A protein and the small-molecule ligand that binds it are described below.
Small molecule (SMILES): CC(=O)N[C@H]1[C@H](O[C@H]2[C@H](O)[C@@H](NC(C)=O)CO[C@@H]2CO[C@@H]2O[C@@H](C)[C@@H](O)[C@@H](O)[C@@H]2O)O[C@H](CO)[C@@H](O[C@@H]2O[C@H](CO)[C@@H](O)[C@H](O[C@@H]3O[C@H](CO)[C@@H](O)[C@H](O)[C@@H]3O)[C@@H]2O)[C@@H]1O

Sequence of chain 9.E:
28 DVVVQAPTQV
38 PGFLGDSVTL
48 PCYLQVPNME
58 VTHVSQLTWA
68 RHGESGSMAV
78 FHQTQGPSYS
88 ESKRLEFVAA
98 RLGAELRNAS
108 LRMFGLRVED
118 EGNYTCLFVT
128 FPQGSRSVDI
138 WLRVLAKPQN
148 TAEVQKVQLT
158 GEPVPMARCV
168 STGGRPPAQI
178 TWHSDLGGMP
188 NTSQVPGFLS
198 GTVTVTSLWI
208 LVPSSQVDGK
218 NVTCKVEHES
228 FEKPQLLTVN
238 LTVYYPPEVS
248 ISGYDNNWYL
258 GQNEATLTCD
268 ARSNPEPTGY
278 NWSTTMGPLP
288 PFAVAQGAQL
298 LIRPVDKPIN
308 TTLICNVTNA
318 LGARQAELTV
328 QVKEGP

Binding-site contacts:
Ligand atom C8 contacts residue TRP138 of chain 9.E at 4.0 Å (hydrophobic).
Ligand atom N2 contacts residue ASN120 of chain 9.E at 3.0 Å (h-bond).
Ligand atom C5 contacts residue TRP138 of chain 9.E at 3.5 Å (hydrophobic).
Ligand atom C6 contacts residue ASN120 of chain 9.E at 3.0 Å.
Ligand atom C2 contacts residue TRP138 of chain 9.E at 3.8 Å (hydrophobic).
Ligand atom O7 contacts residue ASN120 of chain 9.E at 4.4 Å.
Ligand atom C8 contacts residue GLY119 of chain 9.E at 3.9 Å.
Ligand atom C3 contacts residue TRP138 of chain 9.E at 2.9 Å (hydrophobic).
Ligand atom C4 contacts residue ASN120 of chain 9.E at 4.2 Å.
Ligand atom N2 contacts residue TRP138 of chain 9.E at 3.7 Å.
Ligand atom C5 contacts residue ASN120 of chain 9.E at 3.9 Å.
Ligand atom C7 contacts residue TRP138 of chain 9.E at 4.3 Å (hydrophobic).
Ligand atom C7 contacts residue ASN120 of chain 9.E at 3.8 Å.
Ligand atom C1 contacts residue TRP138 of chain 9.E at 3.9 Å (hydrophobic).
Ligand atom O7 contacts residue TRP138 of chain 9.E at 3.8 Å.
Ligand atom O5 contacts residue ASN120 of chain 9.E at 2.4 Å (h-bond).
Ligand atom O5 contacts residue TRP138 of chain 9.E at 4.3 Å.
Ligand atom C5 contacts residue ASN120 of chain 9.E at 3.6 Å.
Ligand atom O5 contacts residue ASN120 of chain 9.E at 4.0 Å.
Ligand atom O4 contacts residue TRP138 of chain 9.E at 3.1 Å.
Ligand atom C4 contacts residue TRP138 of chain 9.E at 3.3 Å (hydrophobic).
Ligand atom C3 contacts residue ASN120 of chain 9.E at 3.9 Å.
Ligand atom C8 contacts residue ASN120 of chain 9.E at 4.1 Å.
Ligand atom O3 contacts residue TRP138 of chain 9.E at 3.5 Å.
Ligand atom C2 contacts residue ASN120 of chain 9.E at 2.6 Å.
Ligand atom C1 contacts residue ASN120 of chain 9.E at 1.4 Å.